Sequence of chain 1.B:
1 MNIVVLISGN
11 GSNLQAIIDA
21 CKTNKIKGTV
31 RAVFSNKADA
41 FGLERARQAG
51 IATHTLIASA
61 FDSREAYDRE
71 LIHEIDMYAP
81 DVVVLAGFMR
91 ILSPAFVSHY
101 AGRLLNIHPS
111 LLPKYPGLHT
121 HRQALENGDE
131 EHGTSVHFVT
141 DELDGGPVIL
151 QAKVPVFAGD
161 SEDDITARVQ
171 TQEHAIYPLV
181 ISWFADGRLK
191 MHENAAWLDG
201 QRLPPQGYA

A protein and the small-molecule ligand that binds it are described below.
Small molecule (SMILES): NCC(=O)N[C@@H]1O[C@H](COP(=O)([O-])[O-])[C@@H](O)[C@H]1O

Binding-site contacts:
Ligand atom O12 contacts residue GLN170 of chain 1.B at 3.1 Å (h-bond).
Ligand atom O17 contacts residue GLY11 of chain 1.B at 3.8 Å.
Ligand atom O17 contacts residue SER12 of chain 1.B at 2.6 Å (h-bond).
Ligand atom O16 contacts residue ALA86 of chain 1.B at 4.0 Å.
Ligand atom P15 contacts residue GLN170 of chain 1.B at 4.0 Å.
Ligand atom O6 contacts residue GLU173 of chain 1.B at 2.5 Å (salt-bridge).
Ligand atom O12 contacts residue ASN13 of chain 1.B at 4.0 Å.
Ligand atom C1 contacts residue GLN170 of chain 1.B at 3.8 Å.
Ligand atom O18 contacts residue ASN10 of chain 1.B at 3.3 Å (h-bond).
Ligand atom O8 contacts residue PRO109 of chain 1.B at 3.4 Å.
Ligand atom N19 contacts residue ILE107 of chain 1.B at 3.5 Å (h-bond).
Ligand atom O18 contacts residue GLY11 of chain 1.B at 3.1 Å (h-bond).
Ligand atom P15 contacts residue GLY11 of chain 1.B at 3.8 Å.
Ligand atom O22 contacts residue MET89 of chain 1.B at 3.7 Å.
Ligand atom O6 contacts residue GLN170 of chain 1.B at 2.9 Å (h-bond).
Ligand atom N19 contacts residue PRO109 of chain 1.B at 3.9 Å.
Ligand atom C5 contacts residue GLN170 of chain 1.B at 4.0 Å.
Ligand atom C3 contacts residue PRO109 of chain 1.B at 4.0 Å (hydrophobic).
Ligand atom C1 contacts residue ASN13 of chain 1.B at 4.0 Å.
Ligand atom O8 contacts residue GLU173 of chain 1.B at 2.5 Å (salt-bridge).
Ligand atom N24 contacts residue DZF1 of chain 1.H at 3.3 Å (h-bond).
Ligand atom O16 contacts residue SER12 of chain 1.B at 3.5 Å (h-bond).
Ligand atom O8 contacts residue ILE107 of chain 1.B at 3.7 Å.
Ligand atom C23 contacts residue DZF1 of chain 1.H at 3.7 Å.
Ligand atom O4 contacts residue GLY87 of chain 1.B at 3.7 Å.
Ligand atom O16 contacts residue GLY11 of chain 1.B at 4.0 Å.
Ligand atom O17 contacts residue ASN10 of chain 1.B at 3.8 Å.
Ligand atom C1 contacts residue GLU173 of chain 1.B at 3.2 Å.
Ligand atom C2 contacts residue GLU173 of chain 1.B at 3.6 Å.
Ligand atom C21 contacts residue PRO109 of chain 1.B at 3.9 Å (hydrophobic).
Ligand atom N24 contacts residue HIS108 of chain 1.B at 3.2 Å.
Ligand atom O16 contacts residue ASN13 of chain 1.B at 3.1 Å (h-bond).
Ligand atom O17 contacts residue GLN170 of chain 1.B at 3.6 Å.
Ligand atom C10 contacts residue GLY87 of chain 1.B at 3.7 Å.
Ligand atom O4 contacts residue MET89 of chain 1.B at 4.1 Å.
Ligand atom O22 contacts residue PRO109 of chain 1.B at 3.9 Å.
Ligand atom C2 contacts residue ILE107 of chain 1.B at 3.9 Å (hydrophobic).
Ligand atom C21 contacts residue MET89 of chain 1.B at 3.9 Å (hydrophobic).
Ligand atom N24 contacts residue ASP144 of chain 1.B at 4.0 Å.
Ligand atom P15 contacts residue SER12 of chain 1.B at 3.7 Å.